Sequence of chain 1.A:
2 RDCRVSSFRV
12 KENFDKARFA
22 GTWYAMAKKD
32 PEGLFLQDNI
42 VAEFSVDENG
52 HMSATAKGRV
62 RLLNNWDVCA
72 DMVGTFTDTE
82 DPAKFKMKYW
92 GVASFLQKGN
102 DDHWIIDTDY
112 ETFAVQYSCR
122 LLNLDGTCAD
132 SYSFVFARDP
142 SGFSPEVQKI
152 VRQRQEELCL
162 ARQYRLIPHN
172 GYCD

The small molecule below binds the protein below.
Small molecule (SMILES): CCNC(=O)/C=C(C)/C=C/C=C(C)/C=C/C1=C(C)CCCC1(C)C

Binding-site contacts:
Ligand atom C19 contacts residue TYR90 of chain 1.A at 4.2 Å (hydrophobic).
Ligand atom C20 contacts residue LEU35 of chain 1.A at 4.0 Å (hydrophobic).
Ligand atom O contacts residue PHE36 of chain 1.A at 4.1 Å.
Ligand atom C10 contacts residue MET73 of chain 1.A at 3.6 Å (hydrophobic).
Ligand atom C19 contacts residue TYR133 of chain 1.A at 4.0 Å (hydrophobic).
Ligand atom N contacts residue LEU97 of chain 1.A at 3.8 Å.
Ligand atom O contacts residue GLN98 of chain 1.A at 4.0 Å.
Ligand atom C3 contacts residue PHE45 of chain 1.A at 4.0 Å (hydrophobic).
Ligand atom C18 contacts residue MET73 of chain 1.A at 4.2 Å (hydrophobic).
Ligand atom N contacts residue GLN98 of chain 1.A at 4.1 Å.
Ligand atom C21 contacts residue PHE96 of chain 1.A at 3.9 Å (hydrophobic).
Ligand atom C6 contacts residue MET88 of chain 1.A at 3.7 Å (hydrophobic).
Ligand atom O contacts residue LEU35 of chain 1.A at 3.4 Å.
Ligand atom C10 contacts residue LEU37 of chain 1.A at 4.2 Å (hydrophobic).
Ligand atom C16 contacts residue PHE135 of chain 1.A at 4.2 Å (hydrophobic).
Ligand atom C18 contacts residue TYR90 of chain 1.A at 3.8 Å (hydrophobic).
Ligand atom C12 contacts residue MET73 of chain 1.A at 3.6 Å (hydrophobic).
Ligand atom C19 contacts residue PHE36 of chain 1.A at 3.9 Å (hydrophobic).
Ligand atom C7 contacts residue MET88 of chain 1.A at 3.4 Å (hydrophobic).
Ligand atom C2 contacts residue HIS104 of chain 1.A at 4.1 Å.
Ligand atom O contacts residue VAL61 of chain 1.A at 4.1 Å.
Ligand atom C22 contacts residue LEU63 of chain 1.A at 3.5 Å (hydrophobic).
Ligand atom C16 contacts residue HIS104 of chain 1.A at 3.9 Å.
Ligand atom C5 contacts residue MET88 of chain 1.A at 3.9 Å (hydrophobic).
Ligand atom C11 contacts residue MET73 of chain 1.A at 4.0 Å (hydrophobic).
Ligand atom C21 contacts residue GLN98 of chain 1.A at 3.6 Å.
Ligand atom C3 contacts residue ALA55 of chain 1.A at 4.0 Å (hydrophobic).
Ligand atom C15 contacts residue GLN98 of chain 1.A at 4.2 Å.
Ligand atom C18 contacts residue MET88 of chain 1.A at 3.8 Å (hydrophobic).
Ligand atom C20 contacts residue PHE36 of chain 1.A at 3.9 Å (hydrophobic).
Ligand atom C17 contacts residue PHE135 of chain 1.A at 4.0 Å (hydrophobic).
Ligand atom C14 contacts residue VAL61 of chain 1.A at 4.0 Å (hydrophobic).
Ligand atom N contacts residue VAL61 of chain 1.A at 3.7 Å.
Ligand atom C20 contacts residue GLN98 of chain 1.A at 3.7 Å.
Ligand atom C21 contacts residue LEU97 of chain 1.A at 3.8 Å (hydrophobic).
Ligand atom C2 contacts residue PHE45 of chain 1.A at 4.2 Å (hydrophobic).
Ligand atom C13 contacts residue GLN98 of chain 1.A at 4.2 Å.
Ligand atom C4 contacts residue ALA57 of chain 1.A at 3.6 Å (hydrophobic).
Ligand atom C15 contacts residue VAL61 of chain 1.A at 3.6 Å (hydrophobic).
Ligand atom C3 contacts residue MET88 of chain 1.A at 4.2 Å (hydrophobic).